A small-molecule ligand and the protein it binds are described below.
Small molecule (SMILES): Nc1ncnc2c1ncn2[C@@H]1O[C@H](CO[P](=O)(O)O[P](=O)(O)NP(=O)(O)O)[C@@H](O)[C@H]1O

Sequence of chain 1.A:
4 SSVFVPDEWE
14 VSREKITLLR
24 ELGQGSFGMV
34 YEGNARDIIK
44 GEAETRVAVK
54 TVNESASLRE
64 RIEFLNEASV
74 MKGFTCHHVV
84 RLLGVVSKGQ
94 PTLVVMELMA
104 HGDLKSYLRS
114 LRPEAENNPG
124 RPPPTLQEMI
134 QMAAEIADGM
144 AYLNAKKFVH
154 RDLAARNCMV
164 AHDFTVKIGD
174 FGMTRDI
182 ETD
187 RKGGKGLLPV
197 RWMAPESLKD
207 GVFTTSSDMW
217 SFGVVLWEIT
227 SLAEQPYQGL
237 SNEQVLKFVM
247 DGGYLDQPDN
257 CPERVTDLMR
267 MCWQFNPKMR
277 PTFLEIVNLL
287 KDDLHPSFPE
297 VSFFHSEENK

Binding-site contacts:
Ligand atom O2B contacts residue ASP173 of chain 1.A at 2.7 Å (salt-bridge).
Ligand atom O5' contacts residue VAL33 of chain 1.A at 3.7 Å.
Ligand atom O2' contacts residue ASP106 of chain 1.A at 2.9 Å (salt-bridge).
Ligand atom PA contacts residue LYS53 of chain 1.A at 3.7 Å.
Ligand atom O3' contacts residue ASP106 of chain 1.A at 3.2 Å (salt-bridge).
Ligand atom O2G contacts residue MG1 of chain 1.C at 2.0 Å.
Ligand atom O1B contacts residue GLY28 of chain 1.A at 3.2 Å.
Ligand atom C2' contacts residue ASP106 of chain 1.A at 3.7 Å.
Ligand atom O3G contacts residue TYR10 of chain 1.B at 3.9 Å.
Ligand atom N1 contacts residue MET102 of chain 1.A at 3.0 Å (h-bond).
Ligand atom O1A contacts residue LYS53 of chain 1.A at 2.8 Å (salt-bridge).
Ligand atom PB contacts residue MG1 of chain 1.D at 3.6 Å.
Ligand atom O1A contacts residue VAL33 of chain 1.A at 3.7 Å.
Ligand atom O3G contacts residue ARG159 of chain 1.A at 3.6 Å.
Ligand atom PB contacts residue GLY28 of chain 1.A at 3.9 Å.
Ligand atom C6 contacts residue ALA51 of chain 1.A at 3.5 Å (hydrophobic).
Ligand atom O4' contacts residue GLY26 of chain 1.A at 3.8 Å.
Ligand atom N6 contacts residue MET102 of chain 1.A at 3.8 Å.
Ligand atom O1B contacts residue SER29 of chain 1.A at 2.9 Å (h-bond).
Ligand atom C2 contacts residue MET102 of chain 1.A at 3.1 Å (hydrophobic).
Ligand atom O1B contacts residue MG1 of chain 1.D at 3.8 Å.
Ligand atom O2G contacts residue ASN160 of chain 1.A at 3.2 Å (h-bond).
Ligand atom N9 contacts residue VAL33 of chain 1.A at 3.8 Å.
Ligand atom O1A contacts residue GLY28 of chain 1.A at 3.3 Å.
Ligand atom C2 contacts residue LEU25 of chain 1.A at 3.5 Å (hydrophobic).
Ligand atom N3B contacts residue MG1 of chain 1.C at 3.5 Å.
Ligand atom O3A contacts residue GLY28 of chain 1.A at 3.5 Å.
Ligand atom N6 contacts residue GLU100 of chain 1.A at 3.0 Å (salt-bridge).
Ligand atom N6 contacts residue ALA51 of chain 1.A at 3.5 Å.
Ligand atom N3 contacts residue LEU25 of chain 1.A at 3.6 Å.
Ligand atom PG contacts residue MG1 of chain 1.C at 3.1 Å.
Ligand atom PB contacts residue MG1 of chain 1.C at 3.2 Å.
Ligand atom O2B contacts residue MG1 of chain 1.D at 2.5 Å.
Ligand atom O3G contacts residue MG1 of chain 1.C at 3.6 Å.
Ligand atom O2A contacts residue LYS53 of chain 1.A at 3.6 Å.
Ligand atom N6 contacts residue MET99 of chain 1.A at 3.6 Å.
Ligand atom N1 contacts residue ALA51 of chain 1.A at 3.4 Å.
Ligand atom O4' contacts residue VAL33 of chain 1.A at 3.5 Å.
Ligand atom O3A contacts residue MG1 of chain 1.C at 3.7 Å.
Ligand atom O2B contacts residue MG1 of chain 1.C at 2.1 Å.

Sequence of chain 1.B:
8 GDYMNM